A protein and the small-molecule ligand that binds it are described below.
Small molecule (SMILES): Cc1ncc(C)n2nc(CCc3nc(-c4ccccc4)cn3C)nc12

Sequence of chain 1.B:
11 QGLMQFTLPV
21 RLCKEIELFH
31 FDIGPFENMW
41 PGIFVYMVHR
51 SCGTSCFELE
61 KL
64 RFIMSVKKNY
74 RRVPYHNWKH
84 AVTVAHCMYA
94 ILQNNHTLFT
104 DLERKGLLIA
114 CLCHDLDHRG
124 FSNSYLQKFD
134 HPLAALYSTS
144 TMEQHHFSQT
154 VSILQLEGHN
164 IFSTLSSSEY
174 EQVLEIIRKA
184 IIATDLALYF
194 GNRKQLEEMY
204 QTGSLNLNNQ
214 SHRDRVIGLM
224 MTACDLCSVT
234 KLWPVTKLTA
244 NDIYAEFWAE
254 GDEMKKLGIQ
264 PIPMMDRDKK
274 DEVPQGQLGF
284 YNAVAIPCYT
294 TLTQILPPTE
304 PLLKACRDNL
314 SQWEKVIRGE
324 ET

Binding-site contacts:
Ligand atom C13 contacts residue TYR247 of chain 1.B at 3.7 Å (hydrophobic).
Ligand atom C7 contacts residue TYR247 of chain 1.B at 3.8 Å (hydrophobic).
Ligand atom C24 contacts residue GLN280 of chain 1.B at 3.5 Å.
Ligand atom N21 contacts residue LEU229 of chain 1.B at 3.4 Å.
Ligand atom C12 contacts residue GLN280 of chain 1.B at 3.6 Å.
Ligand atom N18 contacts residue GLN280 of chain 1.B at 3.0 Å (h-bond).
Ligand atom C16 contacts residue PHE283 of chain 1.B at 3.6 Å (hydrophobic).
Ligand atom C19 contacts residue ILE246 of chain 1.B at 3.6 Å (hydrophobic).
Ligand atom N10 contacts residue GLY279 of chain 1.B at 3.6 Å (h-bond).
Ligand atom C1 contacts residue GLU275 of chain 1.B at 3.4 Å.
Ligand atom C22 contacts residue PHE283 of chain 1.B at 3.6 Å (hydrophobic).
Ligand atom C12 contacts residue TYR247 of chain 1.B at 3.6 Å (hydrophobic).
Ligand atom C19 contacts residue PHE283 of chain 1.B at 3.6 Å (hydrophobic).
Ligand atom C3 contacts residue MET267 of chain 1.B at 3.7 Å (hydrophobic).
Ligand atom N8 contacts residue GLY279 of chain 1.B at 3.7 Å.
Ligand atom C9 contacts residue GLY279 of chain 1.B at 3.5 Å.
Ligand atom C3 contacts residue GLY279 of chain 1.B at 3.7 Å.
Ligand atom C20 contacts residue PHE283 of chain 1.B at 3.8 Å (hydrophobic).
Ligand atom C24 contacts residue VAL232 of chain 1.B at 3.5 Å (hydrophobic).
Ligand atom C13 contacts residue PHE250 of chain 1.B at 3.7 Å (hydrophobic).
Ligand atom C5 contacts residue PRO266 of chain 1.B at 3.3 Å (hydrophobic).
Ligand atom N8 contacts residue TYR247 of chain 1.B at 2.6 Å (h-bond).
Ligand atom N10 contacts residue MET267 of chain 1.B at 3.8 Å.
Ligand atom N15 contacts residue PHE250 of chain 1.B at 3.7 Å.
Ligand atom C13 contacts residue MET267 of chain 1.B at 3.5 Å (hydrophobic).
Ligand atom C9 contacts residue TYR247 of chain 1.B at 3.5 Å (hydrophobic).
Ligand atom C5 contacts residue MET267 of chain 1.B at 3.8 Å (hydrophobic).
Ligand atom C7 contacts residue GLY279 of chain 1.B at 3.5 Å.
Ligand atom C24 contacts residue ILE246 of chain 1.B at 3.7 Å (hydrophobic).
Ligand atom C6 contacts residue GLU275 of chain 1.B at 3.5 Å.
Ligand atom C2 contacts residue GLU275 of chain 1.B at 3.8 Å.
Ligand atom N17 contacts residue PHE283 of chain 1.B at 3.8 Å.
Ligand atom C1 contacts residue VAL276 of chain 1.B at 3.6 Å (hydrophobic).
Ligand atom N21 contacts residue PHE283 of chain 1.B at 3.8 Å.
Ligand atom C4 contacts residue MET267 of chain 1.B at 3.6 Å (hydrophobic).
Ligand atom C20 contacts residue ILE246 of chain 1.B at 3.7 Å (hydrophobic).
Ligand atom C12 contacts residue PHE283 of chain 1.B at 3.6 Å (hydrophobic).
Ligand atom N8 contacts residue MET267 of chain 1.B at 3.8 Å.
Ligand atom N15 contacts residue PHE283 of chain 1.B at 3.8 Å.
Ligand atom C2 contacts residue TYR247 of chain 1.B at 3.7 Å (hydrophobic).